Sequence of chain 1.B:
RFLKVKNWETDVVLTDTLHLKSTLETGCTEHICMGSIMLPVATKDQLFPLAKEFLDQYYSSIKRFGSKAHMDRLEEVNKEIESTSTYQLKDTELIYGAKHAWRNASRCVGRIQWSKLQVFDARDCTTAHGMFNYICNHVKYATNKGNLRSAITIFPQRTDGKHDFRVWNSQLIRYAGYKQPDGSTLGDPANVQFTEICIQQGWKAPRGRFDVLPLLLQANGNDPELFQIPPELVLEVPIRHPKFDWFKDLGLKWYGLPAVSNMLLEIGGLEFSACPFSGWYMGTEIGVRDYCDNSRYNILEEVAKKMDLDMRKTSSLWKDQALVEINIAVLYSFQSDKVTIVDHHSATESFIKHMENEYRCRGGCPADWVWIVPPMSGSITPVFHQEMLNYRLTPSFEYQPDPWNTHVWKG

This small molecule binds to this protein.
Small molecule (SMILES): Cc1cc(N)nc(C[C@H]2CNC[C@@H]2OCCNCCc2cccc(F)c2)c1

Sequence of chain 1.A:
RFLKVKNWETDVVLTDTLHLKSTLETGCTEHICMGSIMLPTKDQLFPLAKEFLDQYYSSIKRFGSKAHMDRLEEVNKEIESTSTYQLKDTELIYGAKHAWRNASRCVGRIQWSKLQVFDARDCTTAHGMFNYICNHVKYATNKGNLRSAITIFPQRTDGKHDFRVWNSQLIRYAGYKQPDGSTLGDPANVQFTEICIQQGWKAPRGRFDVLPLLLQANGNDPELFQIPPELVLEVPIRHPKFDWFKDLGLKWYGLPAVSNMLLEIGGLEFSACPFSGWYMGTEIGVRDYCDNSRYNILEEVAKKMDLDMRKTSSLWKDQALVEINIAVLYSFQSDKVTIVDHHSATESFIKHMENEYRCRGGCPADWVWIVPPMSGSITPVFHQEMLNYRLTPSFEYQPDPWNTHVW

Binding-site contacts:
Ligand atom C6A contacts residue GLU296 of chain 1.A at 3.5 Å.
Ligand atom C2 contacts residue HEM1 of chain 1.C at 2.7 Å.
Ligand atom C4' contacts residue GLU296 of chain 1.A at 3.8 Å.
Ligand atom C15 contacts residue LEU41 of chain 1.A at 3.4 Å (hydrophobic).
Ligand atom C15 contacts residue MET40 of chain 1.A at 3.7 Å (hydrophobic).
Ligand atom C2A contacts residue GLU296 of chain 1.A at 3.5 Å.
Ligand atom C8A contacts residue PHE288 of chain 1.A at 3.6 Å (hydrophobic).
Ligand atom C4' contacts residue VAL271 of chain 1.A at 3.7 Å (hydrophobic).
Ligand atom F13 contacts residue TRP10 of chain 1.B at 3.0 Å.
Ligand atom C2A contacts residue HEM1 of chain 1.C at 3.9 Å.
Ligand atom C3A contacts residue VAL271 of chain 1.A at 3.7 Å (hydrophobic).
Ligand atom C4 contacts residue HEM1 of chain 1.C at 3.5 Å.
Ligand atom C5A contacts residue HEM1 of chain 1.C at 3.6 Å.
Ligand atom C8A contacts residue GLY290 of chain 1.A at 3.7 Å.
Ligand atom N1A contacts residue HEM1 of chain 1.C at 3.7 Å.
Ligand atom C3 contacts residue HEM1 of chain 1.C at 3.3 Å.
Ligand atom C16 contacts residue MET40 of chain 1.A at 3.7 Å (hydrophobic).
Ligand atom C6A contacts residue HEM1 of chain 1.C at 3.7 Å.
Ligand atom N1' contacts residue GLU296 of chain 1.A at 2.9 Å (salt-bridge).
Ligand atom N6A contacts residue GLU296 of chain 1.A at 2.8 Å (salt-bridge).
Ligand atom C6A contacts residue TRP291 of chain 1.A at 3.8 Å (hydrophobic).
Ligand atom C8A contacts residue HEM1 of chain 1.C at 3.6 Å.
Ligand atom C7A contacts residue GLU296 of chain 1.A at 3.5 Å.
Ligand atom C5' contacts residue GLU296 of chain 1.A at 3.2 Å.
Ligand atom C3' contacts residue HEM1 of chain 1.C at 3.4 Å.
Ligand atom C16 contacts residue TYR410 of chain 1.A at 3.3 Å (hydrophobic).
Ligand atom C2' contacts residue HEM1 of chain 1.C at 3.1 Å.
Ligand atom C7A contacts residue HEM1 of chain 1.C at 3.5 Å.
Ligand atom C11 contacts residue MET40 of chain 1.A at 3.6 Å (hydrophobic).
Ligand atom N6A contacts residue TRP291 of chain 1.A at 2.7 Å (h-bond).
Ligand atom C5A contacts residue PRO269 of chain 1.A at 3.7 Å (hydrophobic).
Ligand atom C14 contacts residue LEU41 of chain 1.A at 3.8 Å (hydrophobic).
Ligand atom N6A contacts residue PRO269 of chain 1.A at 3.7 Å.
Ligand atom C1 contacts residue HEM1 of chain 1.C at 3.4 Å.
Ligand atom C4 contacts residue TRP382 of chain 1.A at 3.7 Å (hydrophobic).
Ligand atom N6A contacts residue HEM1 of chain 1.C at 3.6 Å.
Ligand atom N1A contacts residue GLU296 of chain 1.A at 2.6 Å (salt-bridge).
Ligand atom N6A contacts residue TYR292 of chain 1.A at 3.7 Å.
Ligand atom N2 contacts residue HEM1 of chain 1.C at 3.5 Å (h-bond).
Ligand atom C1 contacts residue VAL271 of chain 1.A at 3.8 Å (hydrophobic).